The small molecule below binds the protein below.
Small molecule (SMILES): CC(=O)N[C@@H]1[C@@H](O)[C@H](O)[C@@H](CO)O[C@H]1O

Sequence of chain 1.D:
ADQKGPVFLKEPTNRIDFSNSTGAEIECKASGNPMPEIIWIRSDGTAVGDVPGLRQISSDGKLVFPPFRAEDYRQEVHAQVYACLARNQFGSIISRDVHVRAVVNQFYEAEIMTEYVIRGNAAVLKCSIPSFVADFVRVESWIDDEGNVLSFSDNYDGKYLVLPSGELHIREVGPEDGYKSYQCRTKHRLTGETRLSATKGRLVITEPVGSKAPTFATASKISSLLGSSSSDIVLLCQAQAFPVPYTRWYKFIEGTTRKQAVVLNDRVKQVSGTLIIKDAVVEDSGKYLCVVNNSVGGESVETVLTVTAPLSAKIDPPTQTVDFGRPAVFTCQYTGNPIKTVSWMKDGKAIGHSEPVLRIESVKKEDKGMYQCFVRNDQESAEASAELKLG

Binding-site contacts:
Ligand atom C7 contacts residue TYR248 of chain 1.D at 4.4 Å (hydrophobic).
Ligand atom O6 contacts residue GLY300 of chain 1.D at 3.4 Å.
Ligand atom O5 contacts residue ASN295 of chain 1.D at 2.4 Å (h-bond).
Ligand atom C5 contacts residue VAL293 of chain 1.D at 4.0 Å (hydrophobic).
Ligand atom C1 contacts residue ASN295 of chain 1.D at 1.4 Å.
Ligand atom C4 contacts residue ASN295 of chain 1.D at 4.3 Å.
Ligand atom C1 contacts residue ARG250 of chain 1.D at 4.1 Å.
Ligand atom C2 contacts residue ASN295 of chain 1.D at 2.5 Å.
Ligand atom C8 contacts residue TYR248 of chain 1.D at 3.8 Å (hydrophobic).
Ligand atom O5 contacts residue GLU301 of chain 1.D at 4.3 Å.
Ligand atom C2 contacts residue ARG250 of chain 1.D at 4.5 Å.
Ligand atom O5 contacts residue GLY300 of chain 1.D at 3.5 Å.
Ligand atom C1 contacts residue GLY300 of chain 1.D at 4.3 Å.
Ligand atom C8 contacts residue ARG250 of chain 1.D at 4.4 Å.
Ligand atom N2 contacts residue ASN295 of chain 1.D at 2.9 Å (h-bond).
Ligand atom N2 contacts residue ARG250 of chain 1.D at 3.7 Å.
Ligand atom C1 contacts residue VAL293 of chain 1.D at 3.8 Å (hydrophobic).
Ligand atom C6 contacts residue GLU301 of chain 1.D at 4.2 Å.
Ligand atom O6 contacts residue GLU301 of chain 1.D at 3.2 Å (salt-bridge).
Ligand atom O6 contacts residue VAL293 of chain 1.D at 4.2 Å.
Ligand atom C3 contacts residue ASN295 of chain 1.D at 3.8 Å.
Ligand atom O7 contacts residue ASN295 of chain 1.D at 4.3 Å.
Ligand atom O6 contacts residue SER302 of chain 1.D at 3.8 Å.
Ligand atom C6 contacts residue GLY300 of chain 1.D at 4.0 Å.
Ligand atom C5 contacts residue ASN295 of chain 1.D at 3.7 Å.
Ligand atom C7 contacts residue ASN295 of chain 1.D at 3.8 Å.
Ligand atom O5 contacts residue VAL293 of chain 1.D at 3.9 Å.